Binding-site contacts:
Ligand atom O7 contacts residue SER120 of chain 1.A at 4.1 Å.
Ligand atom O7 contacts residue ASN122 of chain 1.A at 3.7 Å.
Ligand atom C3 contacts residue LYS133 of chain 1.A at 4.4 Å.
Ligand atom N2 contacts residue LYS133 of chain 1.A at 3.1 Å (salt-bridge).
Ligand atom C1 contacts residue ASN122 of chain 1.A at 1.5 Å.
Ligand atom O7 contacts residue LYS133 of chain 1.A at 3.5 Å (salt-bridge).
Ligand atom C1 contacts residue LYS133 of chain 1.A at 4.4 Å.
Ligand atom C7 contacts residue LYS133 of chain 1.A at 3.7 Å.
Ligand atom C2 contacts residue LYS133 of chain 1.A at 4.1 Å.
Ligand atom O7 contacts residue PHE121 of chain 1.A at 4.1 Å.
Ligand atom O7 contacts residue GLN100 of chain 1.A at 3.7 Å.
Ligand atom C5 contacts residue ASN122 of chain 1.A at 3.6 Å.
Ligand atom C7 contacts residue ASN122 of chain 1.A at 3.0 Å.
Ligand atom C4 contacts residue ASN122 of chain 1.A at 4.3 Å.
Ligand atom C3 contacts residue ASN122 of chain 1.A at 3.9 Å.
Ligand atom C2 contacts residue ASN122 of chain 1.A at 2.6 Å.
Ligand atom O5 contacts residue ASN122 of chain 1.A at 2.3 Å (h-bond).
Ligand atom N2 contacts residue ASN122 of chain 1.A at 2.8 Å (h-bond).
Ligand atom C8 contacts residue ASN122 of chain 1.A at 3.1 Å.

Sequence of chain 1.A:
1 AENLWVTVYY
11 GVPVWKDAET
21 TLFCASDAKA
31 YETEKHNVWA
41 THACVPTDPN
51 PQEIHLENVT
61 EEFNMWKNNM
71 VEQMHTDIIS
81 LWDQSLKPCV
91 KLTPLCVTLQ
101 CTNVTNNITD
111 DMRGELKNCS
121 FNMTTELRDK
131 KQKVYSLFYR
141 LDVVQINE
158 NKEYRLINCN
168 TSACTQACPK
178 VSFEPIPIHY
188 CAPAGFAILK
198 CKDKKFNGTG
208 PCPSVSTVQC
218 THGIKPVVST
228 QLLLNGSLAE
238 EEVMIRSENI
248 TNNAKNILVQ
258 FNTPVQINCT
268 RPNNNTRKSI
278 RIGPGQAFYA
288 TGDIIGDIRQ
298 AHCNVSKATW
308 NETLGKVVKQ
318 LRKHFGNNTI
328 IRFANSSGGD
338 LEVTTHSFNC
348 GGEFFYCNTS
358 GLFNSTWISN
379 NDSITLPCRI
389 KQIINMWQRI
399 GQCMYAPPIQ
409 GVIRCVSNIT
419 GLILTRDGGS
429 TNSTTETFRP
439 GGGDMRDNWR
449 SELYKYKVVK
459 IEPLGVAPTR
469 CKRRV

This protein binds this small molecule.
Small molecule (SMILES): CC(=O)N[C@@H]1[C@@H](O)[C@H](O)[C@@H](CO)O[C@H]1O